A small-molecule ligand and the protein it binds are described below.
Small molecule (SMILES): COc1cccc(-c2cc(C(=O)N(C)[C@@H]3CCN(Cc4ccc(Cl)cc4)C3)c3ccccc3n2)c1

Sequence of chain 1.A:
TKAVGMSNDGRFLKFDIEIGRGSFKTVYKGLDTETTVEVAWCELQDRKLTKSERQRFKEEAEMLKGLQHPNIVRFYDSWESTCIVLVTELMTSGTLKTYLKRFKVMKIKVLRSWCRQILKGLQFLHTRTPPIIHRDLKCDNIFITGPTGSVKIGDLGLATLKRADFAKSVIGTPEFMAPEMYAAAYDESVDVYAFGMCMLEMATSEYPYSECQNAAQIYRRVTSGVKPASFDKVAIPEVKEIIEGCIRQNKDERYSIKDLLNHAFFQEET

Binding-site contacts:
Ligand atom O33 contacts residue LEU95 of chain 1.A at 3.3 Å.
Ligand atom C45 contacts residue ASP164 of chain 1.A at 3.5 Å.
Ligand atom C24 contacts residue GLU64 of chain 1.A at 3.3 Å.
Ligand atom CL1 contacts residue ILE141 of chain 1.A at 3.4 Å.
Ligand atom C60 contacts residue LEU48 of chain 1.A at 3.8 Å (hydrophobic).
Ligand atom C52 contacts residue LEU165 of chain 1.A at 3.8 Å (hydrophobic).
Ligand atom C8 contacts residue LEU165 of chain 1.A at 3.3 Å (hydrophobic).
Ligand atom N37 contacts residue LEU95 of chain 1.A at 3.3 Å.
Ligand atom C21 contacts residue PHE61 of chain 1.A at 3.7 Å (hydrophobic).
Ligand atom C34 contacts residue LEU95 of chain 1.A at 3.8 Å (hydrophobic).
Ligand atom N37 contacts residue GLY166 of chain 1.A at 3.7 Å.
Ligand atom C41 contacts residue LEU165 of chain 1.A at 3.8 Å (hydrophobic).
Ligand atom C35 contacts residue LEU95 of chain 1.A at 3.7 Å (hydrophobic).
Ligand atom C12 contacts residue ALA168 of chain 1.A at 3.1 Å (hydrophobic).
Ligand atom O51 contacts residue PHE79 of chain 1.A at 3.8 Å.
Ligand atom C56 contacts residue LEU48 of chain 1.A at 3.5 Å (hydrophobic).
Ligand atom C7 contacts residue ALA168 of chain 1.A at 3.6 Å (hydrophobic).
Ligand atom C38 contacts residue LEU95 of chain 1.A at 3.4 Å (hydrophobic).
Ligand atom C24 contacts residue GLY166 of chain 1.A at 3.4 Å.
Ligand atom C36 contacts residue GLY166 of chain 1.A at 3.6 Å.
Ligand atom C21 contacts residue GLU64 of chain 1.A at 3.5 Å.
Ligand atom C39 contacts residue LEU95 of chain 1.A at 3.6 Å (hydrophobic).
Ligand atom C10 contacts residue LEU68 of chain 1.A at 3.5 Å (hydrophobic).
Ligand atom C44 contacts residue LEU165 of chain 1.A at 3.8 Å (hydrophobic).
Ligand atom C5 contacts residue GLU64 of chain 1.A at 3.3 Å.
Ligand atom C52 contacts residue VAL77 of chain 1.A at 3.0 Å (hydrophobic).
Ligand atom C52 contacts residue PHE79 of chain 1.A at 3.8 Å (hydrophobic).
Ligand atom C16 contacts residue GLU64 of chain 1.A at 3.5 Å.
Ligand atom C28 contacts residue PHE61 of chain 1.A at 3.4 Å (hydrophobic).
Ligand atom C12 contacts residue GLU64 of chain 1.A at 3.6 Å.
Ligand atom C49 contacts residue ASP164 of chain 1.A at 3.7 Å.
Ligand atom C47 contacts residue ASP164 of chain 1.A at 3.3 Å.
Ligand atom O51 contacts residue LEU68 of chain 1.A at 3.7 Å.
Ligand atom C36 contacts residue LEU95 of chain 1.A at 3.5 Å (hydrophobic).
Ligand atom O51 contacts residue LEU165 of chain 1.A at 3.4 Å.
Ligand atom C42 contacts residue LEU165 of chain 1.A at 3.7 Å (hydrophobic).
Ligand atom C58 contacts residue LEU48 of chain 1.A at 3.4 Å (hydrophobic).
Ligand atom C8 contacts residue ALA168 of chain 1.A at 3.6 Å (hydrophobic).
Ligand atom N15 contacts residue GLU64 of chain 1.A at 2.8 Å (salt-bridge).
Ligand atom CL1 contacts residue LEU170 of chain 1.A at 3.7 Å.